Sequence of chain 1.C:
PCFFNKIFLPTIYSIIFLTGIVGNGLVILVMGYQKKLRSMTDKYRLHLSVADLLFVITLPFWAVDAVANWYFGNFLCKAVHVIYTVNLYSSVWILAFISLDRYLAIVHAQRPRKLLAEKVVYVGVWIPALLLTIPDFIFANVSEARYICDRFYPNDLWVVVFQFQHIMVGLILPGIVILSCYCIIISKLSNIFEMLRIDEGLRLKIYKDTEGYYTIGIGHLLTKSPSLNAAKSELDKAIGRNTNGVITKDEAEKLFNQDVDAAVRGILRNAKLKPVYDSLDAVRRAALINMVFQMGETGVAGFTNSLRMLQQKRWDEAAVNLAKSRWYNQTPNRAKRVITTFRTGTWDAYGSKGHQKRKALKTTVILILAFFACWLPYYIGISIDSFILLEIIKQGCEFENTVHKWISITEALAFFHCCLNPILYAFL

This protein binds this small molecule.
Small molecule (SMILES): CC1(C)CN2C(CS/C(=N\C3CCCCC3)NC3CCCCC3)=CSC2=N1

Binding-site contacts:
Ligand atom C13 contacts residue ARG193 of chain 1.C at 3.8 Å.
Ligand atom C3 contacts residue TYR126 of chain 1.C at 3.4 Å (hydrophobic).
Ligand atom C21 contacts residue ASP107 of chain 1.C at 3.2 Å.
Ligand atom C14 contacts residue ASP107 of chain 1.C at 3.6 Å.
Ligand atom N1 contacts residue GLU462 of chain 1.C at 2.7 Å (salt-bridge).
Ligand atom C13 contacts residue LYS48 of chain 1.C at 3.8 Å.
Ligand atom S2 contacts residue ASP197 of chain 1.C at 3.4 Å.
Ligand atom C3 contacts residue TRP104 of chain 1.C at 3.9 Å (hydrophobic).
Ligand atom C1 contacts residue TYR126 of chain 1.C at 3.9 Å (hydrophobic).
Ligand atom N4 contacts residue CYS196 of chain 1.C at 3.2 Å (h-bond).
Ligand atom S2 contacts residue CYS196 of chain 1.C at 3.7 Å.
Ligand atom C19 contacts residue TRP104 of chain 1.C at 3.6 Å (hydrophobic).
Ligand atom C4 contacts residue TRP104 of chain 1.C at 4.2 Å (hydrophobic).
Ligand atom C16 contacts residue ASP107 of chain 1.C at 3.4 Å.
Ligand atom C14 contacts residue ALA108 of chain 1.C at 4.1 Å (hydrophobic).
Ligand atom C2 contacts residue GLU462 of chain 1.C at 3.5 Å.
Ligand atom C10 contacts residue ASP107 of chain 1.C at 3.8 Å.
Ligand atom C12 contacts residue ILE195 of chain 1.C at 3.8 Å (hydrophobic).
Ligand atom N4 contacts residue ASP107 of chain 1.C at 3.3 Å (salt-bridge).
Ligand atom C18 contacts residue TRP104 of chain 1.C at 3.5 Å (hydrophobic).
Ligand atom C12 contacts residue ASP107 of chain 1.C at 3.8 Å.
Ligand atom C12 contacts residue ARG193 of chain 1.C at 3.7 Å.
Ligand atom C9 contacts residue ASP107 of chain 1.C at 4.2 Å.
Ligand atom C11 contacts residue ILE195 of chain 1.C at 4.0 Å (hydrophobic).
Ligand atom C9 contacts residue CYS196 of chain 1.C at 3.7 Å (hydrophobic).
Ligand atom C20 contacts residue TRP104 of chain 1.C at 4.0 Å (hydrophobic).
Ligand atom C13 contacts residue ASP107 of chain 1.C at 3.4 Å.
Ligand atom C16 contacts residue CYS196 of chain 1.C at 3.9 Å (hydrophobic).
Ligand atom S1 contacts residue GLU462 of chain 1.C at 4.0 Å.
Ligand atom C15 contacts residue ASP107 of chain 1.C at 3.2 Å.
Ligand atom C1 contacts residue ARG198 of chain 1.C at 4.1 Å.
Ligand atom C21 contacts residue CYS196 of chain 1.C at 3.9 Å (hydrophobic).
Ligand atom N1 contacts residue TRP104 of chain 1.C at 3.8 Å.
Ligand atom C1 contacts residue GLU462 of chain 1.C at 3.4 Å.
Ligand atom C13 contacts residue ALA108 of chain 1.C at 4.0 Å (hydrophobic).
Ligand atom C11 contacts residue ASP107 of chain 1.C at 3.4 Å.
Ligand atom C20 contacts residue ASP107 of chain 1.C at 4.2 Å.
Ligand atom C3 contacts residue GLU462 of chain 1.C at 4.0 Å.
Ligand atom C17 contacts residue CYS196 of chain 1.C at 4.2 Å (hydrophobic).
Ligand atom C4 contacts residue GLU462 of chain 1.C at 3.7 Å.